Binding-site contacts:
Ligand atom C11 contacts residue ASP125 of chain 1.B at 3.7 Å.
Ligand atom C34 contacts residue PHE124 of chain 1.B at 3.8 Å (hydrophobic).
Ligand atom C10 contacts residue PHE119 of chain 1.B at 3.7 Å (hydrophobic).
Ligand atom C4 contacts residue ASP125 of chain 1.B at 2.9 Å.
Ligand atom N28 contacts residue ASP38 of chain 1.B at 3.1 Å (salt-bridge).
Ligand atom N28 contacts residue ASP226 of chain 1.B at 2.9 Å (salt-bridge).
Ligand atom C12 contacts residue TRP45 of chain 1.B at 3.6 Å (hydrophobic).
Ligand atom C25 contacts residue ASP38 of chain 1.B at 3.3 Å.
Ligand atom C6 contacts residue PHE119 of chain 1.B at 3.6 Å (hydrophobic).
Ligand atom C11 contacts residue PHE124 of chain 1.B at 3.5 Å (hydrophobic).
Ligand atom C43 contacts residue GLN19 of chain 1.B at 3.7 Å.
Ligand atom C2 contacts residue ASP125 of chain 1.B at 3.5 Å.
Ligand atom C34 contacts residue VAL127 of chain 1.B at 3.6 Å (hydrophobic).
Ligand atom C7 contacts residue ASP125 of chain 1.B at 3.4 Å.
Ligand atom C14 contacts residue LEU81 of chain 1.B at 3.4 Å (hydrophobic).
Ligand atom C22 contacts residue ASP38 of chain 1.B at 3.2 Å.
Ligand atom O5 contacts residue TRP45 of chain 1.B at 3.8 Å.
Ligand atom C38 contacts residue GLY228 of chain 1.B at 3.7 Å.
Ligand atom C16 contacts residue LEU81 of chain 1.B at 3.7 Å (hydrophobic).
Ligand atom O13 contacts residue LEU81 of chain 1.B at 3.4 Å.
Ligand atom C35 contacts residue GLY228 of chain 1.B at 3.7 Å.
Ligand atom C24 contacts residue ASP226 of chain 1.B at 3.6 Å.
Ligand atom C24 contacts residue GLY228 of chain 1.B at 3.5 Å.
Ligand atom C25 contacts residue ASP226 of chain 1.B at 3.5 Å.
Ligand atom C20 contacts residue ASP38 of chain 1.B at 3.6 Å.
Ligand atom C37 contacts residue PHE124 of chain 1.B at 3.8 Å (hydrophobic).
Ligand atom O5 contacts residue VAL127 of chain 1.B at 3.6 Å.
Ligand atom CL1 contacts residue VAL111 of chain 1.B at 3.4 Å.
Ligand atom C41 contacts residue SER230 of chain 1.B at 3.7 Å.
Ligand atom C29 contacts residue ASP226 of chain 1.B at 3.4 Å.
Ligand atom C35 contacts residue VAL36 of chain 1.B at 3.7 Å (hydrophobic).
Ligand atom C25 contacts residue GLY40 of chain 1.B at 3.5 Å.
Ligand atom CL9 contacts residue VAL127 of chain 1.B at 3.3 Å.
Ligand atom C40 contacts residue PRO118 of chain 1.B at 3.8 Å (hydrophobic).
Ligand atom C11 contacts residue HIS61 of chain 1.B at 3.4 Å.
Ligand atom CL1 contacts residue VAL46 of chain 1.B at 3.7 Å.
Ligand atom C35 contacts residue ASP38 of chain 1.B at 3.8 Å.
Ligand atom CL9 contacts residue PHE119 of chain 1.B at 3.6 Å.
Ligand atom C10 contacts residue PHE124 of chain 1.B at 3.7 Å (hydrophobic).
Ligand atom C30 contacts residue ASP226 of chain 1.B at 3.5 Å.

Sequence of chain 1.B:
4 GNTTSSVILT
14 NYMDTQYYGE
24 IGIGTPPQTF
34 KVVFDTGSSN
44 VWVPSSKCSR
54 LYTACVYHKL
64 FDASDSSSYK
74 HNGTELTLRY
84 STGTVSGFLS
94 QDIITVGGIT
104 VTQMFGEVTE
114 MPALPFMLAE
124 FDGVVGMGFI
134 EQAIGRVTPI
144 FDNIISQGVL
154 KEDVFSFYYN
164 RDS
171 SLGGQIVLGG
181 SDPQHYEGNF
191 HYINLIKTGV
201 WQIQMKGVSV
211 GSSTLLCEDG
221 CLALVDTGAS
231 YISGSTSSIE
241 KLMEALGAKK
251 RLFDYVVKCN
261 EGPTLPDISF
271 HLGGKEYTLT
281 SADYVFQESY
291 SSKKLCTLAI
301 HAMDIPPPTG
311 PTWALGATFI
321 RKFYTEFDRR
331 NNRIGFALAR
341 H

This protein binds this small molecule.
Small molecule (SMILES): Cc1cc(Cl)c(OCCOc2ccc(C3=C(C(=O)N(Cc4cccc(C)c4C)C4CC4)[C@H]4CNC[C@@H](C3)N4)cc2)c(Cl)c1